This small molecule binds to this protein.
Small molecule (SMILES): CC(=O)N[C@@H]1[C@@H](O)[C@H](O)[C@@H](CO)O[C@H]1O

Binding-site contacts:
Ligand atom O7 contacts residue ASN204 of chain 1.A at 3.9 Å.
Ligand atom C8 contacts residue ASN204 of chain 1.A at 3.7 Å.
Ligand atom O6 contacts residue ASN204 of chain 1.A at 4.4 Å.
Ligand atom C3 contacts residue ASN204 of chain 1.A at 3.8 Å.
Ligand atom C8 contacts residue LYS202 of chain 1.A at 3.6 Å.
Ligand atom C2 contacts residue ASN204 of chain 1.A at 2.5 Å.
Ligand atom O7 contacts residue LYS202 of chain 1.A at 4.5 Å.
Ligand atom C4 contacts residue ASN204 of chain 1.A at 4.2 Å.
Ligand atom N2 contacts residue ASN204 of chain 1.A at 2.8 Å (h-bond).
Ligand atom O5 contacts residue ASN204 of chain 1.A at 2.3 Å (h-bond).
Ligand atom C1 contacts residue ASN204 of chain 1.A at 1.4 Å.
Ligand atom C5 contacts residue ASN204 of chain 1.A at 3.6 Å.
Ligand atom C7 contacts residue LYS202 of chain 1.A at 4.4 Å.
Ligand atom C7 contacts residue ASN204 of chain 1.A at 3.4 Å.

Sequence of chain 1.A:
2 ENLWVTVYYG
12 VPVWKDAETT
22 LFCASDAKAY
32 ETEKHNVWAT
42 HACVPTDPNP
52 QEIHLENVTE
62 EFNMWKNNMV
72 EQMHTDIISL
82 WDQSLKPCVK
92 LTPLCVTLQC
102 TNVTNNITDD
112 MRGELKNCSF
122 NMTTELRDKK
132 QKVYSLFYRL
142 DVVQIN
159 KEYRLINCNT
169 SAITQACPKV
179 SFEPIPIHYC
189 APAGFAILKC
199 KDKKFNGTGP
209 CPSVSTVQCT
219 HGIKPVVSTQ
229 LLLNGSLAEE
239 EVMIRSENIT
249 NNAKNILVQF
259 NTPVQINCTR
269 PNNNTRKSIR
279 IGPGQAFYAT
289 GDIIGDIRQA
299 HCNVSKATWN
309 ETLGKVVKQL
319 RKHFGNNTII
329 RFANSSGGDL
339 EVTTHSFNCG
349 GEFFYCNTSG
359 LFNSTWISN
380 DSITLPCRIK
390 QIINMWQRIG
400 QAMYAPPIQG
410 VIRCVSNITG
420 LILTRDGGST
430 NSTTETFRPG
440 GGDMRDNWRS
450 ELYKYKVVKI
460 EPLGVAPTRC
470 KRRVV